Sequence of chain 1.A:
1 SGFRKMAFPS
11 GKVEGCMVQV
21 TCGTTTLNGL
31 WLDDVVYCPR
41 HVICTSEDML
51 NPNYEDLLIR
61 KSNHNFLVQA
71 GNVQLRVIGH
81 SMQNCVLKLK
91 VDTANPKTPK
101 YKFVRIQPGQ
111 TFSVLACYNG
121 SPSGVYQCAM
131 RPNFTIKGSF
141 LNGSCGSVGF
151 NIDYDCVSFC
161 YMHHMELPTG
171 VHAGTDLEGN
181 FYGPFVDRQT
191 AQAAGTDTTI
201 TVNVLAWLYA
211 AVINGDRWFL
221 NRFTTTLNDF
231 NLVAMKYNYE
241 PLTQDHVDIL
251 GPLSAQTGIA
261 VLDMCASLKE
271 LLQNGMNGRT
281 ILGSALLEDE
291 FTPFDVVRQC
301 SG

Sequence of chain 1.B:
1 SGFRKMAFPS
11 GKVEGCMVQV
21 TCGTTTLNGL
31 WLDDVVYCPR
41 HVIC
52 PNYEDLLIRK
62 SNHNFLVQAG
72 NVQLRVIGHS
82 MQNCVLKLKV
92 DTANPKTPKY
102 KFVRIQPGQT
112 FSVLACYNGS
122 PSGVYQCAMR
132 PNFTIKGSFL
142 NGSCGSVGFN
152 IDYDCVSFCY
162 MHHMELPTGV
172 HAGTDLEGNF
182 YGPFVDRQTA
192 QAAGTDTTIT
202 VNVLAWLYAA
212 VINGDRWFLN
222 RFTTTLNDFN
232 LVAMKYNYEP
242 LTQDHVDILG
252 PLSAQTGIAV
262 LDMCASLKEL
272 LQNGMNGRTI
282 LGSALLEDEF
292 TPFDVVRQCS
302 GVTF

Binding-site contacts:
Ligand atom C10 contacts residue HIS163 of chain 1.B at 3.9 Å.
Ligand atom C9 contacts residue CYS145 of chain 1.B at 3.8 Å (hydrophobic).
Ligand atom C9 contacts residue GLU166 of chain 1.B at 3.7 Å.
Ligand atom C14 contacts residue ASN142 of chain 1.B at 3.9 Å.
Ligand atom C4 contacts residue GLN189 of chain 1.B at 3.7 Å.
Ligand atom C11 contacts residue GLU166 of chain 1.B at 3.8 Å.
Ligand atom N2 contacts residue GLU166 of chain 1.B at 3.7 Å.
Ligand atom O contacts residue GLU166 of chain 1.B at 3.1 Å (salt-bridge).
Ligand atom CL contacts residue HIS41 of chain 1.B at 3.4 Å.
Ligand atom C9 contacts residue MET165 of chain 1.B at 3.9 Å (hydrophobic).
Ligand atom N2 contacts residue SER144 of chain 1.B at 3.6 Å.
Ligand atom C18 contacts residue MET165 of chain 1.B at 3.6 Å (hydrophobic).
Ligand atom N1 contacts residue CYS145 of chain 1.B at 3.9 Å.
Ligand atom C13 contacts residue ASN142 of chain 1.B at 3.7 Å.
Ligand atom C11 contacts residue ASN142 of chain 1.B at 4.0 Å.
Ligand atom C9 contacts residue HIS163 of chain 1.B at 3.4 Å.
Ligand atom O contacts residue MET165 of chain 1.B at 3.3 Å.
Ligand atom CL contacts residue MET165 of chain 1.B at 3.8 Å.
Ligand atom C21 contacts residue GLU166 of chain 1.B at 3.5 Å.
Ligand atom C2 contacts residue ARG188 of chain 1.B at 3.8 Å.
Ligand atom CL contacts residue HIS164 of chain 1.B at 3.6 Å.
Ligand atom C1 contacts residue ARG188 of chain 1.B at 3.7 Å.
Ligand atom O2 contacts residue GLN189 of chain 1.B at 3.1 Å (h-bond).
Ligand atom C contacts residue MET165 of chain 1.B at 3.6 Å (hydrophobic).
Ligand atom C10 contacts residue LEU141 of chain 1.B at 3.7 Å (hydrophobic).
Ligand atom C12 contacts residue GLU166 of chain 1.B at 3.5 Å.
Ligand atom CL contacts residue ASP187 of chain 1.B at 3.5 Å.
Ligand atom C18 contacts residue HIS164 of chain 1.B at 3.4 Å.
Ligand atom C15 contacts residue ASN142 of chain 1.B at 4.0 Å.
Ligand atom C12 contacts residue PHE140 of chain 1.B at 3.6 Å (hydrophobic).
Ligand atom C10 contacts residue PHE140 of chain 1.B at 3.6 Å (hydrophobic).
Ligand atom C12 contacts residue ASN142 of chain 1.B at 3.7 Å.
Ligand atom C11 contacts residue LEU141 of chain 1.B at 3.8 Å (hydrophobic).
Ligand atom N2 contacts residue PHE140 of chain 1.B at 4.0 Å.
Ligand atom N2 contacts residue HIS163 of chain 1.B at 2.8 Å (h-bond).
Ligand atom C contacts residue HIS164 of chain 1.B at 4.0 Å.
Ligand atom C10 contacts residue SER144 of chain 1.B at 4.0 Å.
Ligand atom C12 contacts residue LEU141 of chain 1.B at 3.6 Å (hydrophobic).
Ligand atom C20 contacts residue GLU166 of chain 1.B at 4.0 Å.
Ligand atom C10 contacts residue GLU166 of chain 1.B at 3.5 Å.

A small-molecule ligand and the protein it binds are described below.
Small molecule (SMILES): O=C(Nc1cncc2ccccc12)[C@@H]1CN(S(=O)(=O)N2CCC2)Cc2ccc(Cl)cc21